This protein binds this small molecule.
Small molecule (SMILES): CC(=O)N[C@@H]1[C@@H](O)[C@H](O)[C@@H](CO)O[C@H]1O

Sequence of chain 40.F:
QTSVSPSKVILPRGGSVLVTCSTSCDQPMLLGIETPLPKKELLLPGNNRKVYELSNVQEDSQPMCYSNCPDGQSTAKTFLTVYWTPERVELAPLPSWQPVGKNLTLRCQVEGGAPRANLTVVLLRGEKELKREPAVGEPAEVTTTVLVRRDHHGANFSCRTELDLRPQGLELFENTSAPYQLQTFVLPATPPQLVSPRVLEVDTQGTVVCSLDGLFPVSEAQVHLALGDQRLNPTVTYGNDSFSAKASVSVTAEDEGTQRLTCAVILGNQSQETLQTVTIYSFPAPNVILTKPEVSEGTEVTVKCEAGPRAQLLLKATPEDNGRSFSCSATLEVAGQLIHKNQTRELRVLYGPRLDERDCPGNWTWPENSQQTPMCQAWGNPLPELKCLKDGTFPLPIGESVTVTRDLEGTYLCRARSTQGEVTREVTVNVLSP

Binding-site contacts:
Ligand atom C1 contacts residue GLN168 of chain 40.F at 4.0 Å.
Ligand atom N2 contacts residue ASN118 of chain 40.F at 3.6 Å.
Ligand atom C2 contacts residue ALA117 of chain 40.F at 4.0 Å (hydrophobic).
Ligand atom N2 contacts residue PRO167 of chain 40.F at 4.0 Å.
Ligand atom O5 contacts residue ASN118 of chain 40.F at 1.8 Å (h-bond).
Ligand atom C1 contacts residue ASN118 of chain 40.F at 1.6 Å.
Ligand atom C4 contacts residue ALA117 of chain 40.F at 4.2 Å (hydrophobic).
Ligand atom C1 contacts residue ALA117 of chain 40.F at 3.9 Å (hydrophobic).
Ligand atom C3 contacts residue ASN118 of chain 40.F at 3.8 Å.
Ligand atom O5 contacts residue GLN168 of chain 40.F at 4.0 Å.
Ligand atom C8 contacts residue ASP164 of chain 40.F at 4.5 Å.
Ligand atom C6 contacts residue ALA117 of chain 40.F at 3.6 Å (hydrophobic).
Ligand atom C6 contacts residue ASN118 of chain 40.F at 4.0 Å.
Ligand atom O7 contacts residue ASN118 of chain 40.F at 3.5 Å (h-bond).
Ligand atom C2 contacts residue ASN118 of chain 40.F at 2.7 Å.
Ligand atom C7 contacts residue PRO167 of chain 40.F at 3.9 Å (hydrophobic).
Ligand atom O7 contacts residue ALA117 of chain 40.F at 4.5 Å.
Ligand atom O5 contacts residue ALA117 of chain 40.F at 3.5 Å (h-bond).
Ligand atom C8 contacts residue PRO167 of chain 40.F at 3.7 Å (hydrophobic).
Ligand atom O6 contacts residue ASN118 of chain 40.F at 4.0 Å.
Ligand atom C5 contacts residue ALA117 of chain 40.F at 4.2 Å (hydrophobic).
Ligand atom C5 contacts residue ASN118 of chain 40.F at 3.2 Å.
Ligand atom C7 contacts residue ASN118 of chain 40.F at 3.9 Å.
Ligand atom C1 contacts residue PRO167 of chain 40.F at 4.4 Å (hydrophobic).
Ligand atom C5 contacts residue GLN168 of chain 40.F at 4.5 Å.
Ligand atom C4 contacts residue ASN118 of chain 40.F at 3.8 Å.
Ligand atom O6 contacts residue ALA117 of chain 40.F at 2.3 Å.